Sequence of chain 1.B:
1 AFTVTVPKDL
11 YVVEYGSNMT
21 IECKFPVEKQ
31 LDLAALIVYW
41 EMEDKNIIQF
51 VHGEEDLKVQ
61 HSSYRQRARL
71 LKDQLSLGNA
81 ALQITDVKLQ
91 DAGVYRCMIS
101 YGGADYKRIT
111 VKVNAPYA

Sequence of chain 1.C:
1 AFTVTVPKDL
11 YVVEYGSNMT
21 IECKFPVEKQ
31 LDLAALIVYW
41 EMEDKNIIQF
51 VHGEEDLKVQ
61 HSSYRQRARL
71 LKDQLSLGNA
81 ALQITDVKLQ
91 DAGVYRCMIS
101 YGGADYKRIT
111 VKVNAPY

Binding-site contacts:
Ligand atom C22 contacts residue MET98 of chain 1.B at 3.6 Å (hydrophobic).
Ligand atom C4 contacts residue ALA104 of chain 1.B at 3.2 Å (hydrophobic).
Ligand atom C14 contacts residue MET98 of chain 1.C at 2.9 Å (hydrophobic).
Ligand atom C10 contacts residue GLN49 of chain 1.C at 3.3 Å.
Ligand atom C11 contacts residue ASP105 of chain 1.B at 3.4 Å.
Ligand atom C6 contacts residue TYR39 of chain 1.C at 3.5 Å (hydrophobic).
Ligand atom C7 contacts residue TYR39 of chain 1.C at 3.5 Å (hydrophobic).
Ligand atom C contacts residue ALA104 of chain 1.B at 3.6 Å (hydrophobic).
Ligand atom C13 contacts residue MET98 of chain 1.C at 3.5 Å (hydrophobic).
Ligand atom C5 contacts residue VAL51 of chain 1.C at 3.7 Å (hydrophobic).
Ligand atom CL contacts residue ASP105 of chain 1.B at 3.1 Å.
Ligand atom C19 contacts residue MET98 of chain 1.B at 3.4 Å (hydrophobic).
Ligand atom C23 contacts residue TYR39 of chain 1.B at 3.6 Å (hydrophobic).
Ligand atom C13 contacts residue TYR39 of chain 1.C at 3.6 Å (hydrophobic).
Ligand atom C6 contacts residue ASP105 of chain 1.B at 3.4 Å.
Ligand atom C5 contacts residue ALA104 of chain 1.B at 3.2 Å (hydrophobic).
Ligand atom C8 contacts residue ASP105 of chain 1.B at 3.4 Å.
Ligand atom S contacts residue PHE2 of chain 1.B at 3.7 Å.
Ligand atom C24 contacts residue ASP105 of chain 1.C at 3.6 Å.
Ligand atom C23 contacts residue ALA104 of chain 1.C at 3.2 Å (hydrophobic).
Ligand atom C15 contacts residue ILE99 of chain 1.C at 3.3 Å (hydrophobic).
Ligand atom O contacts residue GLN49 of chain 1.C at 3.6 Å.
Ligand atom C12 contacts residue TYR39 of chain 1.C at 3.6 Å (hydrophobic).
Ligand atom C24 contacts residue ALA104 of chain 1.C at 3.6 Å (hydrophobic).
Ligand atom O2 contacts residue PHE2 of chain 1.B at 3.0 Å (h-bond).
Ligand atom C1 contacts residue ALA104 of chain 1.B at 3.5 Å (hydrophobic).
Ligand atom O contacts residue ALA104 of chain 1.B at 3.2 Å (h-bond).
Ligand atom C3 contacts residue ALA104 of chain 1.B at 3.2 Å (hydrophobic).
Ligand atom C20 contacts residue ASP105 of chain 1.C at 3.3 Å.
Ligand atom C21 contacts residue ASP105 of chain 1.C at 3.6 Å.
Ligand atom C9 contacts residue ASP105 of chain 1.B at 3.2 Å.
Ligand atom O4 contacts residue ASP105 of chain 1.C at 3.0 Å.
Ligand atom C22 contacts residue ALA104 of chain 1.C at 3.5 Å (hydrophobic).
Ligand atom C15 contacts residue MET98 of chain 1.C at 3.5 Å (hydrophobic).
Ligand atom O4 contacts residue ALA104 of chain 1.C at 3.6 Å.
Ligand atom O3 contacts residue TYR39 of chain 1.B at 3.0 Å.
Ligand atom N contacts residue ASP105 of chain 1.B at 2.9 Å (salt-bridge).
Ligand atom C14 contacts residue ILE99 of chain 1.C at 3.4 Å (hydrophobic).
Ligand atom C21 contacts residue ALA104 of chain 1.C at 3.6 Å (hydrophobic).
Ligand atom C7 contacts residue ASP105 of chain 1.B at 3.2 Å.

The protein below binds the small molecule below.
Small molecule (SMILES): COc1cc(-c2cccc(-c3ccc4c(c3)OCCO4)c2Cl)ccc1CNCCNS(C)(=O)=O